Binding-site contacts:
Ligand atom C4 contacts residue ASN259 of chain 3.I at 4.1 Å.
Ligand atom C7 contacts residue ASN259 of chain 3.I at 3.1 Å.
Ligand atom C1 contacts residue ASN259 of chain 3.I at 1.4 Å.
Ligand atom N2 contacts residue ASN259 of chain 3.I at 3.0 Å (h-bond).
Ligand atom C3 contacts residue ASN259 of chain 3.I at 3.8 Å.
Ligand atom C5 contacts residue ASN259 of chain 3.I at 3.6 Å.
Ligand atom O6 contacts residue ASN259 of chain 3.I at 4.5 Å.
Ligand atom C6 contacts residue LYS115 of chain 3.H at 4.3 Å.
Ligand atom O7 contacts residue LYS181 of chain 3.H at 4.1 Å.
Ligand atom O5 contacts residue ASN259 of chain 3.I at 2.3 Å (h-bond).
Ligand atom C8 contacts residue GLU198 of chain 3.B at 4.1 Å.
Ligand atom C8 contacts residue ASN259 of chain 3.I at 4.4 Å.
Ligand atom C4 contacts residue LYS115 of chain 3.H at 4.5 Å.
Ligand atom C2 contacts residue ASN259 of chain 3.I at 2.4 Å.
Ligand atom O5 contacts residue THR116 of chain 3.H at 4.3 Å.
Ligand atom O6 contacts residue THR116 of chain 3.H at 3.5 Å.
Ligand atom O7 contacts residue ASN259 of chain 3.I at 2.8 Å (h-bond).
Ligand atom O6 contacts residue LYS115 of chain 3.H at 3.7 Å.

Sequence of chain 3.B:
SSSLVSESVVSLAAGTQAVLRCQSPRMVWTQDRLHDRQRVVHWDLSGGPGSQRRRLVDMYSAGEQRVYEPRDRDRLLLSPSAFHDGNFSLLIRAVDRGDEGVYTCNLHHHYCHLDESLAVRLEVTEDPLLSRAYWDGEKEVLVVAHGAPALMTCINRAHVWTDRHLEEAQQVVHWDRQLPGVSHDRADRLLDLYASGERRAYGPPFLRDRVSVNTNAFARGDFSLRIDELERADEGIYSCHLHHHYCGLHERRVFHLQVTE

A protein and the small-molecule ligand that binds it are described below.
Small molecule (SMILES): CC(=O)N[C@@H]1[C@@H](O)[C@H](O)[C@@H](CO)O[C@H]1O

Sequence of chain 3.H:
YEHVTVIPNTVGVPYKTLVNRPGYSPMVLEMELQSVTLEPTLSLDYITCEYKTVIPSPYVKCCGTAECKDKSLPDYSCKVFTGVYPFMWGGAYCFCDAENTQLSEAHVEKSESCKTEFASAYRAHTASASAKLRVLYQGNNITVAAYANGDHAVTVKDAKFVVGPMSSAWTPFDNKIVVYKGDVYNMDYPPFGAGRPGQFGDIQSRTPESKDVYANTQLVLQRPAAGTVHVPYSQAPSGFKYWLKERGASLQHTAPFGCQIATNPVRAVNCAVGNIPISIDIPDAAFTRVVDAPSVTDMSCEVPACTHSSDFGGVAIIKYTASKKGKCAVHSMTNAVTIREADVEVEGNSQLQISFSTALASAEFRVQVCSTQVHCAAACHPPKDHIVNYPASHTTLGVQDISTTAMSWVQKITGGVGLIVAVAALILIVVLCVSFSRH

Sequence of chain 3.I:
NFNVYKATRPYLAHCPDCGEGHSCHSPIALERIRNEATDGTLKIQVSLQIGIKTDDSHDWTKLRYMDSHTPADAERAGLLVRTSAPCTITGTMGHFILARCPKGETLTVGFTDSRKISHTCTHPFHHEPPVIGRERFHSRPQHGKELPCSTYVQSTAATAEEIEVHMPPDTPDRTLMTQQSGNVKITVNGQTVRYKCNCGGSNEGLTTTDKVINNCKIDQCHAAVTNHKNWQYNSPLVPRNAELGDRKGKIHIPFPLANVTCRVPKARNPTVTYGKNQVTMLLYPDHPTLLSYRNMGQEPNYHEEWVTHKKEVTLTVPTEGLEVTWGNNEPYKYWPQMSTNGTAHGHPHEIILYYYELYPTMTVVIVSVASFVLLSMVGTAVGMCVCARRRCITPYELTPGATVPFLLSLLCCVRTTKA